Binding-site contacts:
Ligand atom F9 contacts residue ALA111 of chain 2.B at 3.4 Å.
Ligand atom C2 contacts residue GLY188 of chain 2.B at 3.3 Å.
Ligand atom F9 contacts residue THR109 of chain 2.B at 2.8 Å.
Ligand atom F10 contacts residue HIS114 of chain 2.B at 2.8 Å.
Ligand atom O21 contacts residue PHE279 of chain 2.B at 2.7 Å (h-bond).
Ligand atom C8 contacts residue HIS114 of chain 2.B at 3.8 Å.
Ligand atom F11 contacts residue ALA111 of chain 2.B at 3.7 Å.
Ligand atom C12 contacts residue THR189 of chain 2.B at 3.3 Å.
Ligand atom C5 contacts residue LEU165 of chain 2.B at 3.3 Å (hydrophobic).
Ligand atom C8 contacts residue GLY110 of chain 2.B at 3.5 Å.
Ligand atom C3 contacts residue THR189 of chain 2.B at 3.6 Å.
Ligand atom C3 contacts residue GLY188 of chain 2.B at 3.1 Å.
Ligand atom O7 contacts residue LYS86 of chain 2.B at 3.8 Å.
Ligand atom O7 contacts residue HIS114 of chain 2.B at 3.0 Å.
Ligand atom C15 contacts residue LEU187 of chain 2.B at 3.6 Å (hydrophobic).
Ligand atom F10 contacts residue THR109 of chain 2.B at 3.5 Å.
Ligand atom O19 contacts residue TYR185 of chain 2.B at 3.8 Å.
Ligand atom O20 contacts residue CYS169 of chain 2.B at 3.3 Å.
Ligand atom C12 contacts residue LEU187 of chain 2.B at 3.7 Å (hydrophobic).
Ligand atom C2 contacts residue HIS114 of chain 2.B at 3.6 Å.
Ligand atom O20 contacts residue LEU173 of chain 2.B at 3.8 Å.
Ligand atom N13 contacts residue CYS169 of chain 2.B at 3.6 Å (h-bond).
Ligand atom F10 contacts residue LYS86 of chain 2.B at 3.6 Å.
Ligand atom O20 contacts residue TYR185 of chain 2.B at 3.2 Å (h-bond).
Ligand atom O19 contacts residue PRO193 of chain 2.B at 3.6 Å.
Ligand atom F10 contacts residue GLN113 of chain 2.B at 3.3 Å.
Ligand atom C12 contacts residue GLU108 of chain 2.B at 3.5 Å.
Ligand atom O14 contacts residue GLY188 of chain 2.B at 3.1 Å (h-bond).
Ligand atom O14 contacts residue THR189 of chain 2.B at 3.2 Å (h-bond).
Ligand atom C4 contacts residue GLU108 of chain 2.B at 3.2 Å.
Ligand atom F9 contacts residue GLY110 of chain 2.B at 2.2 Å.
Ligand atom C6 contacts residue LEU165 of chain 2.B at 3.5 Å (hydrophobic).
Ligand atom C2 contacts residue GLU108 of chain 2.B at 3.2 Å.
Ligand atom C8 contacts residue THR109 of chain 2.B at 3.7 Å.
Ligand atom O14 contacts residue LEU187 of chain 2.B at 2.6 Å.
Ligand atom C3 contacts residue GLU108 of chain 2.B at 2.7 Å.
Ligand atom O14 contacts residue GLU108 of chain 2.B at 3.3 Å (salt-bridge).
Ligand atom N13 contacts residue GLU108 of chain 2.B at 3.7 Å.
Ligand atom C16 contacts residue CYS169 of chain 2.B at 3.1 Å (hydrophobic).
Ligand atom O19 contacts residue LEU187 of chain 2.B at 2.8 Å.

Sequence of chain 2.B:
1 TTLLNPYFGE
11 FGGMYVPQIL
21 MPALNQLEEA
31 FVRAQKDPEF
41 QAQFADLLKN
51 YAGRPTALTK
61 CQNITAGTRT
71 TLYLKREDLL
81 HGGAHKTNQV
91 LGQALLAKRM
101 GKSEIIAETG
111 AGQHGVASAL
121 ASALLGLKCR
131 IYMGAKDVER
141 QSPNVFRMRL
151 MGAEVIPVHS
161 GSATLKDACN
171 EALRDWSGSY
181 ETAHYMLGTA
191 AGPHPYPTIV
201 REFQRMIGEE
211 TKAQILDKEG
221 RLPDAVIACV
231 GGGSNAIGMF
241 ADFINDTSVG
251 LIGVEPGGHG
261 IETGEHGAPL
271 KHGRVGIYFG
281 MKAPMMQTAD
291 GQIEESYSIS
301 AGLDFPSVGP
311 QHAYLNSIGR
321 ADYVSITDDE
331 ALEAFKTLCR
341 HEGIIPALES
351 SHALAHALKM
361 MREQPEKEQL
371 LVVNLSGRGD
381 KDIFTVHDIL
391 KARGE

A protein and the small-molecule ligand that binds it are described below.
Small molecule (SMILES): O=C(NCCOP(=O)(O)O)c1ccc(OC(F)(F)F)cc1